Sequence of chain 1.A:
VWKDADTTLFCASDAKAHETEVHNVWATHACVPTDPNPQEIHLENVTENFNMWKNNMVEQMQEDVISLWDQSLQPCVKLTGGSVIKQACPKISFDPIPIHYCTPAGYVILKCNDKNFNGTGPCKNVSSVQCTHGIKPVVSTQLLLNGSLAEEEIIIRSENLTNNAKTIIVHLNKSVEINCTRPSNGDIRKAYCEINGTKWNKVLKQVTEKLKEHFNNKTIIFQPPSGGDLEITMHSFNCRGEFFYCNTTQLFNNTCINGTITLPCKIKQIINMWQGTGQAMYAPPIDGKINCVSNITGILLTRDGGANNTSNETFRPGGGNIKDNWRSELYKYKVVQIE

Binding-site contacts:
Ligand atom N20 contacts residue ASP235 of chain 1.A at 3.9 Å.
Ligand atom N09 contacts residue GLU237 of chain 1.A at 3.5 Å.
Ligand atom N27 contacts residue ASP235 of chain 1.A at 3.0 Å (salt-bridge).
Ligand atom C25 contacts residue ASP235 of chain 1.A at 3.8 Å.
Ligand atom CL7 contacts residue PHE243 of chain 1.A at 3.5 Å.
Ligand atom C04 contacts residue THR141 of chain 1.A at 3.7 Å.
Ligand atom O11 contacts residue GLY334 of chain 1.A at 3.3 Å (h-bond).
Ligand atom C02 contacts residue SER242 of chain 1.A at 3.5 Å.
Ligand atom C15 contacts residue GLY334 of chain 1.A at 3.8 Å.
Ligand atom O11 contacts residue TRP288 of chain 1.A at 3.8 Å.
Ligand atom C23 contacts residue TRP288 of chain 1.A at 3.7 Å (hydrophobic).
Ligand atom C25 contacts residue ILE238 of chain 1.A at 3.8 Å (hydrophobic).
Ligand atom C24 contacts residue TRP288 of chain 1.A at 3.5 Å (hydrophobic).
Ligand atom CL7 contacts residue SER242 of chain 1.A at 3.8 Å.
Ligand atom C04 contacts residue SER242 of chain 1.A at 3.8 Å.
Ligand atom C06 contacts residue ASN286 of chain 1.A at 3.2 Å.
Ligand atom C10 contacts residue TRP288 of chain 1.A at 3.6 Å (hydrophobic).
Ligand atom F08 contacts residue VAL139 of chain 1.A at 3.6 Å.
Ligand atom N09 contacts residue TRP288 of chain 1.A at 3.6 Å.
Ligand atom N13 contacts residue GLY334 of chain 1.A at 3.0 Å (h-bond).
Ligand atom C03 contacts residue THR141 of chain 1.A at 3.9 Å.
Ligand atom N09 contacts residue ASN286 of chain 1.A at 2.9 Å (h-bond).
Ligand atom C06 contacts residue GLU237 of chain 1.A at 3.6 Å.
Ligand atom O14 contacts residue ASN286 of chain 1.A at 3.3 Å (h-bond).
Ligand atom CL7 contacts residue PHE249 of chain 1.A at 3.8 Å.
Ligand atom C19 contacts residue GLY334 of chain 1.A at 3.8 Å.
Ligand atom C05 contacts residue GLU237 of chain 1.A at 3.6 Å.
Ligand atom F08 contacts residue THR141 of chain 1.A at 3.5 Å.
Ligand atom C05 contacts residue TRP288 of chain 1.A at 3.6 Å (hydrophobic).
Ligand atom F08 contacts residue SER242 of chain 1.A at 3.2 Å.
Ligand atom C04 contacts residue TRP288 of chain 1.A at 3.8 Å (hydrophobic).
Ligand atom C10 contacts residue ASN286 of chain 1.A at 3.9 Å.
Ligand atom C05 contacts residue ASN286 of chain 1.A at 3.5 Å.
Ligand atom N27 contacts residue ILE238 of chain 1.A at 3.5 Å.
Ligand atom F08 contacts residue SER140 of chain 1.A at 3.2 Å.
Ligand atom N26 contacts residue ILE238 of chain 1.A at 3.6 Å.
Ligand atom C24 contacts residue GLY290 of chain 1.A at 3.8 Å.
Ligand atom C03 contacts residue SER242 of chain 1.A at 3.2 Å.
Ligand atom O14 contacts residue MET287 of chain 1.A at 3.4 Å (h-bond).
Ligand atom C23 contacts residue GLY290 of chain 1.A at 3.5 Å.

The protein below binds the small molecule below.
Small molecule (SMILES): [H]/N=C(/N)N[C@@H]1Cc2ccccc2[C@H]1NC(=O)C(=O)Nc1ccc(Cl)c(F)c1